This small molecule binds to this protein.
Small molecule (SMILES): CC(C)C[C@H](NC(=O)CN)C(=O)N[C@H](C(=O)N[C@H](C(=O)NCC(=O)N[C@@H](CO)C(=O)N[C@@H](CC(C)C)C(=O)N[C@@H](CCCN=C(N)N)C(=O)NCC=O)C(C)C)[C@@H](C)O

Binding-site contacts:
Ligand atom CD contacts residue LEU52 of chain 13.A at 3.5 Å (hydrophobic).
Ligand atom O contacts residue ARG43 of chain 13.A at 3.0 Å (salt-bridge).
Ligand atom NH1 contacts residue ASP228 of chain 13.A at 2.7 Å (salt-bridge).
Ligand atom N contacts residue ARG49 of chain 13.A at 3.0 Å (salt-bridge).
Ligand atom C contacts residue ASP258 of chain 13.A at 3.6 Å.
Ligand atom CB contacts residue ILE39 of chain 13.A at 3.6 Å (hydrophobic).
Ligand atom C contacts residue ARG49 of chain 13.A at 3.4 Å.
Ligand atom CB contacts residue ASP258 of chain 13.A at 3.5 Å.
Ligand atom OG1 contacts residue MET259 of chain 13.A at 2.8 Å (h-bond).
Ligand atom CA contacts residue ASP258 of chain 13.A at 3.5 Å.
Ligand atom O contacts residue ILE39 of chain 13.A at 3.6 Å.
Ligand atom O contacts residue ARG49 of chain 13.A at 3.1 Å (salt-bridge).
Ligand atom O contacts residue ARG43 of chain 13.A at 3.1 Å (salt-bridge).
Ligand atom N contacts residue ASP258 of chain 13.A at 3.0 Å (salt-bridge).
Ligand atom OG1 contacts residue ASP258 of chain 13.A at 3.3 Å.
Ligand atom C contacts residue ILE39 of chain 13.A at 3.6 Å (hydrophobic).
Ligand atom CA contacts residue ARG50 of chain 13.A at 3.5 Å.
Ligand atom CD2 contacts residue ASP258 of chain 13.A at 3.5 Å.
Ligand atom O contacts residue ARG50 of chain 13.A at 3.6 Å.
Ligand atom CA contacts residue ASP258 of chain 13.A at 3.7 Å.
Ligand atom CB contacts residue ARG50 of chain 13.A at 3.7 Å.
Ligand atom N contacts residue ARG49 of chain 13.A at 3.6 Å.
Ligand atom NH2 contacts residue ARG50 of chain 13.A at 3.3 Å (salt-bridge).
Ligand atom NH1 contacts residue THR246 of chain 13.A at 3.0 Å (h-bond).
Ligand atom N contacts residue ASP258 of chain 13.A at 2.8 Å (salt-bridge).
Ligand atom N contacts residue ARG49 of chain 13.A at 3.6 Å.
Ligand atom N contacts residue ILE39 of chain 13.A at 3.7 Å.
Ligand atom NE contacts residue ASP53 of chain 13.A at 3.7 Å.
Ligand atom CG2 contacts residue MET259 of chain 13.A at 3.7 Å (hydrophobic).
Ligand atom N contacts residue ASP258 of chain 13.A at 2.9 Å (salt-bridge).
Ligand atom CB contacts residue ARG49 of chain 13.A at 3.5 Å.
Ligand atom OG1 contacts residue ILE39 of chain 13.A at 3.5 Å.
Ligand atom CD2 contacts residue ARG43 of chain 13.A at 3.7 Å.
Ligand atom C contacts residue ASP258 of chain 13.A at 3.7 Å.
Ligand atom CG2 contacts residue ALA42 of chain 13.A at 3.7 Å (hydrophobic).
Ligand atom CB contacts residue MET259 of chain 13.A at 3.8 Å (hydrophobic).
Ligand atom CA contacts residue ASP258 of chain 13.A at 3.7 Å.
Ligand atom CB contacts residue ASP258 of chain 13.A at 3.7 Å.
Ligand atom CA contacts residue ARG49 of chain 13.A at 3.5 Å.
Ligand atom CD contacts residue ARG50 of chain 13.A at 3.6 Å.

Sequence of chain 13.A:
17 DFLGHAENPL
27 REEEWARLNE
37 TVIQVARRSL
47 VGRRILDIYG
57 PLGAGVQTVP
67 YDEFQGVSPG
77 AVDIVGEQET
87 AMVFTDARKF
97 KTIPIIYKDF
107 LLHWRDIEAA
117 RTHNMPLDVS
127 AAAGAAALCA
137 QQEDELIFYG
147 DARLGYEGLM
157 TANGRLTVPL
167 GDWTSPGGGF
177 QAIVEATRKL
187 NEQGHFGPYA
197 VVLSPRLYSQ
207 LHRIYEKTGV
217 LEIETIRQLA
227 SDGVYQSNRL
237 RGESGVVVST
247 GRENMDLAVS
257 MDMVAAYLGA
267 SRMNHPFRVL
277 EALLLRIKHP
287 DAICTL